This small molecule binds to this protein.
Small molecule (SMILES): CCCCCC(=O)OC[C@@H](COP(=O)(O)OCC[N+](C)(C)C)OC(=O)CCCCC

Sequence of chain 1.E:
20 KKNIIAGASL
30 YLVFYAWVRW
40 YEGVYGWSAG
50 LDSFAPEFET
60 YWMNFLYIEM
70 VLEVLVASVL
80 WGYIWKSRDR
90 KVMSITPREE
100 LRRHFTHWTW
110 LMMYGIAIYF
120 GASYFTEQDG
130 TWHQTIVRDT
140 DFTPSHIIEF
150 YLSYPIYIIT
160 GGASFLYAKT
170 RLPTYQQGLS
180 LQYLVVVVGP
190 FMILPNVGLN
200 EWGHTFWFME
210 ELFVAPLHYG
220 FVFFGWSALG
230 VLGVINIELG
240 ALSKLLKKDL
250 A

Binding-site contacts:
Ligand atom O15 contacts residue D101 of chain 1.EA at 4.2 Å.
Ligand atom P12 contacts residue MET199 of chain 1.F at 4.0 Å.
Ligand atom N18 contacts residue PHE205 of chain 1.E at 3.5 Å.
Ligand atom C02 contacts residue VAL67 of chain 1.F at 4.3 Å (hydrophobic).
Ligand atom C26 contacts residue D101 of chain 1.EA at 4.3 Å.
Ligand atom O24 contacts residue TRP201 of chain 1.E at 3.9 Å.
Ligand atom C09 contacts residue MET199 of chain 1.F at 4.0 Å (hydrophobic).
Ligand atom O07 contacts residue VAL213 of chain 1.D at 3.2 Å.
Ligand atom C01 contacts residue VAL67 of chain 1.F at 4.1 Å (hydrophobic).
Ligand atom C27 contacts residue D101 of chain 1.EA at 4.2 Å.
Ligand atom P12 contacts residue VAL213 of chain 1.D at 4.2 Å.
Ligand atom O11 contacts residue VAL213 of chain 1.D at 3.8 Å.
Ligand atom N18 contacts residue D101 of chain 1.EA at 3.6 Å.
Ligand atom C08 contacts residue MET199 of chain 1.F at 3.5 Å (hydrophobic).
Ligand atom C10 contacts residue D101 of chain 1.EA at 3.7 Å.
Ligand atom C04 contacts residue TRP48 of chain 1.F at 3.7 Å (hydrophobic).
Ligand atom C09 contacts residue D101 of chain 1.EA at 3.9 Å.
Ligand atom C03 contacts residue THR44 of chain 1.F at 4.1 Å.
Ligand atom C10 contacts residue MET199 of chain 1.F at 4.2 Å (hydrophobic).
Ligand atom C19 contacts residue D101 of chain 1.EA at 2.1 Å.
Ligand atom C20 contacts residue PHE205 of chain 1.E at 4.2 Å (hydrophobic).
Ligand atom O07 contacts residue MET199 of chain 1.F at 4.0 Å.
Ligand atom C03 contacts residue VAL63 of chain 1.F at 3.3 Å (hydrophobic).
Ligand atom C28 contacts residue D101 of chain 1.EA at 3.1 Å.
Ligand atom C21 contacts residue PHE205 of chain 1.E at 2.0 Å (hydrophobic).
Ligand atom C04 contacts residue VAL63 of chain 1.F at 4.1 Å (hydrophobic).
Ligand atom C02 contacts residue VAL63 of chain 1.F at 3.9 Å (hydrophobic).
Ligand atom C05 contacts residue VAL213 of chain 1.D at 3.8 Å (hydrophobic).
Ligand atom O22 contacts residue D101 of chain 1.EA at 3.5 Å.
Ligand atom O13 contacts residue VAL213 of chain 1.D at 3.9 Å.
Ligand atom O14 contacts residue MET199 of chain 1.F at 3.5 Å.
Ligand atom C20 contacts residue TRP206 of chain 1.E at 4.0 Å (hydrophobic).
Ligand atom O11 contacts residue MET199 of chain 1.F at 3.1 Å.
Ligand atom C25 contacts residue VAL63 of chain 1.F at 4.2 Å (hydrophobic).
Ligand atom C04 contacts residue THR44 of chain 1.F at 4.2 Å.
Ligand atom C02 contacts residue THR44 of chain 1.F at 3.8 Å.
Ligand atom C29 contacts residue D101 of chain 1.EA at 3.2 Å.
Ligand atom C19 contacts residue PHE205 of chain 1.E at 4.3 Å (hydrophobic).
Ligand atom C08 contacts residue LEU59 of chain 1.F at 4.1 Å (hydrophobic).
Ligand atom C17 contacts residue PHE205 of chain 1.E at 4.1 Å (hydrophobic).

Sequence of chain 1.D:
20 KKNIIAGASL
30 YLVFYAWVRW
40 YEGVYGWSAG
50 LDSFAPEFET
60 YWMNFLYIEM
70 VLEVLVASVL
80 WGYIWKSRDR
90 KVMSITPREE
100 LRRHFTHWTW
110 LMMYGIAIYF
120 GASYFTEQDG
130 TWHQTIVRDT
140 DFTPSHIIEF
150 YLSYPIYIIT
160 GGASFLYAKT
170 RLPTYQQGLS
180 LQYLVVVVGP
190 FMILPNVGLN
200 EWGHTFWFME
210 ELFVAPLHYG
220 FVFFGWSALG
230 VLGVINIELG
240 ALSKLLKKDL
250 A

Sequence of chain 1.F:
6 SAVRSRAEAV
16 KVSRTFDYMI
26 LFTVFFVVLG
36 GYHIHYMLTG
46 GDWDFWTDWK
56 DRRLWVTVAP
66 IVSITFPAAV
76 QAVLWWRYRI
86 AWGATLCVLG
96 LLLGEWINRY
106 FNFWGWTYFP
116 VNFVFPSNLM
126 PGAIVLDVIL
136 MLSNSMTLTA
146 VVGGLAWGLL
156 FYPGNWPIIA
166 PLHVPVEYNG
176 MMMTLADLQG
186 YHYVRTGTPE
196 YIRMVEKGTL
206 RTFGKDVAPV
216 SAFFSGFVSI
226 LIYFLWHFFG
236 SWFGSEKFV